The small molecule below binds the protein below.
Small molecule (SMILES): CC(=O)N[C@H]1[C@@H](O[C@H]2[C@@H](O)[C@@H](CO)O[C@@H](O[C@H]3[C@@H](O)[C@@H](CO)O[C@H](O[C@@H]4[C@H](O)[C@@H](O)[C@H](O)O[C@@H]4CO)[C@@H]3O)[C@@H]2NC(C)=O)O[C@H](CO)[C@H](O)[C@@H]1O

Sequence of chain 1.J:
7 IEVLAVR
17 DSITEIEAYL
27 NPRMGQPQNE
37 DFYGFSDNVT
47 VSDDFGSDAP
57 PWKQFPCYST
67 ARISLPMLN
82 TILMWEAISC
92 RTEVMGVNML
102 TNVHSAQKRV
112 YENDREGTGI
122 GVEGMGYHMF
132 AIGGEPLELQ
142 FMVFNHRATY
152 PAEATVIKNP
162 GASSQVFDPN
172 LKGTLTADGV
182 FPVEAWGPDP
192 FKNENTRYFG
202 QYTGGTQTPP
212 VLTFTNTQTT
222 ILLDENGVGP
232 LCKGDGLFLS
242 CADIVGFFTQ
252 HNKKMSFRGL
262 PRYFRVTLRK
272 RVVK

Sequence of chain 1.I:
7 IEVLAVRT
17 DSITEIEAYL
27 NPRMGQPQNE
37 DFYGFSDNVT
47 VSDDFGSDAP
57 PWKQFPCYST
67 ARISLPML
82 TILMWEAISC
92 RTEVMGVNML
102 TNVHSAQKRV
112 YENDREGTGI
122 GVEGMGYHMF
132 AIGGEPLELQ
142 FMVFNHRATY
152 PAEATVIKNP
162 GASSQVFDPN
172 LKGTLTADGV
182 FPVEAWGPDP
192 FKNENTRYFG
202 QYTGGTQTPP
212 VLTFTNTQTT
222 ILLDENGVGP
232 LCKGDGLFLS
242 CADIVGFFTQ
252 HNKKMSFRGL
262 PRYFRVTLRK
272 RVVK

Binding-site contacts:
Ligand atom O4 contacts residue GLN251 of chain 1.I at 2.6 Å (h-bond).
Ligand atom O3 contacts residue ASP50 of chain 1.J at 3.8 Å.
Ligand atom C6 contacts residue ASP43 of chain 1.I at 3.6 Å.
Ligand atom C2 contacts residue GLN251 of chain 1.I at 3.8 Å.
Ligand atom O2 contacts residue LYS255 of chain 1.I at 3.1 Å.
Ligand atom C8 contacts residue PHE249 of chain 1.I at 3.7 Å (hydrophobic).
Ligand atom O7 contacts residue LYS255 of chain 1.I at 3.2 Å.
Ligand atom C4 contacts residue GLN251 of chain 1.I at 3.8 Å.
Ligand atom O3 contacts residue ASN44 of chain 1.I at 3.3 Å (h-bond).
Ligand atom C5 contacts residue ASN44 of chain 1.I at 3.8 Å.
Ligand atom O4 contacts residue ASP43 of chain 1.I at 2.8 Å (salt-bridge).
Ligand atom C1 contacts residue ASN44 of chain 1.I at 3.2 Å.
Ligand atom C8 contacts residue PHE51 of chain 1.J at 3.5 Å (hydrophobic).
Ligand atom O7 contacts residue GLN251 of chain 1.I at 3.1 Å (h-bond).
Ligand atom C6 contacts residue GLN32 of chain 1.I at 3.4 Å.
Ligand atom O6 contacts residue ASP43 of chain 1.I at 2.6 Å (salt-bridge).
Ligand atom O6 contacts residue GLN32 of chain 1.I at 3.1 Å (h-bond).
Ligand atom C7 contacts residue GLN251 of chain 1.I at 3.8 Å.
Ligand atom C4 contacts residue ASP43 of chain 1.I at 3.6 Å.
Ligand atom O7 contacts residue ASN253 of chain 1.I at 3.0 Å (h-bond).
Ligand atom O6 contacts residue ASP43 of chain 1.I at 2.7 Å (salt-bridge).
Ligand atom O5 contacts residue ASN44 of chain 1.I at 2.9 Å (h-bond).
Ligand atom O4 contacts residue ASP49 of chain 1.J at 3.7 Å.
Ligand atom O7 contacts residue ASP50 of chain 1.J at 3.4 Å.
Ligand atom O5 contacts residue ASP43 of chain 1.I at 3.6 Å (salt-bridge).
Ligand atom O3 contacts residue GLN251 of chain 1.I at 3.5 Å (h-bond).
Ligand atom O3 contacts residue ASP49 of chain 1.J at 2.8 Å (salt-bridge).
Ligand atom C8 contacts residue GLN251 of chain 1.I at 3.6 Å.
Ligand atom O4 contacts residue ASN44 of chain 1.I at 3.4 Å (h-bond).
Ligand atom C2 contacts residue ASN44 of chain 1.I at 3.6 Å.
Ligand atom O7 contacts residue PHE51 of chain 1.J at 2.7 Å (h-bond).
Ligand atom C6 contacts residue ASP43 of chain 1.I at 3.1 Å.
Ligand atom C7 contacts residue ASN253 of chain 1.I at 3.8 Å.
Ligand atom O4 contacts residue ASP50 of chain 1.J at 3.5 Å.
Ligand atom C7 contacts residue LYS255 of chain 1.I at 3.7 Å.
Ligand atom N2 contacts residue GLN251 of chain 1.I at 3.0 Å (h-bond).
Ligand atom C6 contacts residue PHE38 of chain 1.I at 3.9 Å (hydrophobic).
Ligand atom C7 contacts residue PHE51 of chain 1.J at 3.8 Å (hydrophobic).
Ligand atom O4 contacts residue ASN44 of chain 1.I at 3.1 Å (h-bond).
Ligand atom C8 contacts residue PHE38 of chain 1.I at 3.6 Å (hydrophobic).